Binding-site contacts:
Ligand atom C7 contacts residue ASN166 of chain 1.A at 3.3 Å.
Ligand atom C7 contacts residue LYS115 of chain 1.A at 4.2 Å.
Ligand atom C8 contacts residue SER153 of chain 1.A at 4.0 Å.
Ligand atom C1 contacts residue ASN166 of chain 1.A at 1.5 Å.
Ligand atom O7 contacts residue SER153 of chain 1.A at 4.3 Å.
Ligand atom C5 contacts residue SER168 of chain 1.A at 3.7 Å.
Ligand atom O5 contacts residue SER168 of chain 1.A at 3.1 Å (h-bond).
Ligand atom C4 contacts residue ASN166 of chain 1.A at 4.5 Å.
Ligand atom O6 contacts residue ASN166 of chain 1.A at 4.5 Å.
Ligand atom O5 contacts residue HIS169 of chain 1.A at 4.3 Å.
Ligand atom C3 contacts residue TYR218 of chain 1.A at 4.5 Å (hydrophobic).
Ligand atom O7 contacts residue ASN166 of chain 1.A at 3.2 Å (h-bond).
Ligand atom C7 contacts residue HIS114 of chain 1.A at 4.2 Å.
Ligand atom O7 contacts residue HIS114 of chain 1.A at 4.2 Å.
Ligand atom C1 contacts residue SER168 of chain 1.A at 3.2 Å.
Ligand atom C8 contacts residue ASN113 of chain 1.A at 4.2 Å.
Ligand atom C6 contacts residue HIS169 of chain 1.A at 4.5 Å.
Ligand atom O7 contacts residue LYS115 of chain 1.A at 4.1 Å.
Ligand atom C2 contacts residue ASN166 of chain 1.A at 2.6 Å.
Ligand atom O3 contacts residue LYS115 of chain 1.A at 4.1 Å.
Ligand atom C8 contacts residue LYS115 of chain 1.A at 4.1 Å.
Ligand atom C8 contacts residue HIS114 of chain 1.A at 3.1 Å.
Ligand atom C8 contacts residue ASN166 of chain 1.A at 4.5 Å.
Ligand atom C3 contacts residue ASN166 of chain 1.A at 3.9 Å.
Ligand atom O5 contacts residue ASN166 of chain 1.A at 2.5 Å (h-bond).
Ligand atom C6 contacts residue ASN166 of chain 1.A at 4.2 Å.
Ligand atom N2 contacts residue ASN166 of chain 1.A at 3.0 Å (h-bond).
Ligand atom C8 contacts residue ILE112 of chain 1.A at 3.3 Å (hydrophobic).
Ligand atom C1 contacts residue TYR218 of chain 1.A at 4.1 Å (hydrophobic).
Ligand atom C6 contacts residue SER168 of chain 1.A at 3.8 Å.
Ligand atom C8 contacts residue GLN164 of chain 1.A at 3.9 Å.
Ligand atom C5 contacts residue ASN166 of chain 1.A at 3.9 Å.

Sequence of chain 1.A:
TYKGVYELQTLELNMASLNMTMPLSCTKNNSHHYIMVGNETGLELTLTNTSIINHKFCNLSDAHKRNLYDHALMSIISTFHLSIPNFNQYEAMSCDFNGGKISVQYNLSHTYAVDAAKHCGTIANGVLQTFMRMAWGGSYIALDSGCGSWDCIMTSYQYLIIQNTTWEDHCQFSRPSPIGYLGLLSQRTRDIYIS

This small molecule binds to this protein.
Small molecule (SMILES): CC(=O)N[C@H]1[C@H](O[C@H]2[C@H](O)[C@@H](NC(C)=O)CO[C@@H]2CO)O[C@H](CO)[C@@H](O)[C@@H]1O